The small molecule below binds the protein below.
Small molecule (SMILES): CCCCCCCCC(=O)O[C@H](COC(=O)CCCCCC)COP(=O)(O)O

Sequence of chain 1.B:
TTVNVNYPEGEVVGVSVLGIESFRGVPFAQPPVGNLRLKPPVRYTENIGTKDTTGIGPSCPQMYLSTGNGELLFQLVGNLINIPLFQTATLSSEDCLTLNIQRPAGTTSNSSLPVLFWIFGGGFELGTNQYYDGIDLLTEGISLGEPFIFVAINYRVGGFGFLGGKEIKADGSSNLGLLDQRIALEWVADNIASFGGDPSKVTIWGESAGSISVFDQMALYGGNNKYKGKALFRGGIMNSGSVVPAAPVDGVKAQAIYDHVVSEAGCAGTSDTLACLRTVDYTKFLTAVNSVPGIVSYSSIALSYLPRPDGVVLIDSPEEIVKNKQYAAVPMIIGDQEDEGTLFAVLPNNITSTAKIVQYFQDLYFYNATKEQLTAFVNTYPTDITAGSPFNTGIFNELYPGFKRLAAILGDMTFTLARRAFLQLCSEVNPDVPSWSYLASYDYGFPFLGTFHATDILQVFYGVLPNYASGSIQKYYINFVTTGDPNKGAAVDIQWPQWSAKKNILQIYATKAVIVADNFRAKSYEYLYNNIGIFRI

Sequence of chain 1.A:
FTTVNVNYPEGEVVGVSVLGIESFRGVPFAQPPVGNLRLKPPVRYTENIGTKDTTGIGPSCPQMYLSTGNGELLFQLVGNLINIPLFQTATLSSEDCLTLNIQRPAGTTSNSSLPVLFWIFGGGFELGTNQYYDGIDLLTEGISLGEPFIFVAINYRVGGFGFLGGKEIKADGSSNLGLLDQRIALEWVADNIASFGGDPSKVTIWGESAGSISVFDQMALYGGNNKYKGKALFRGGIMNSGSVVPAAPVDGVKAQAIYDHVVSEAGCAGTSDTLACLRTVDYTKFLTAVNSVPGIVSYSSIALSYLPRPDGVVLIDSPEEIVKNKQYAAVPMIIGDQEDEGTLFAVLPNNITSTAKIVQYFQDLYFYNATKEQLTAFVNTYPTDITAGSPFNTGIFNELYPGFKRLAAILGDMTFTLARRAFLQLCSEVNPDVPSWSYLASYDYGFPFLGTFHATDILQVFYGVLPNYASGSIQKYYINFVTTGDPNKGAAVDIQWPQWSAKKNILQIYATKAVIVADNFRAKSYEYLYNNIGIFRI

Binding-site contacts:
Ligand atom O8 contacts residue ASN475 of chain 1.A at 3.6 Å.
Ligand atom C15 contacts residue LEU473 of chain 1.A at 3.6 Å (hydrophobic).
Ligand atom C13 contacts residue GLN467 of chain 1.A at 3.3 Å.
Ligand atom C12 contacts residue VAL472 of chain 1.A at 4.0 Å (hydrophobic).
Ligand atom C14 contacts residue LEU466 of chain 1.A at 4.2 Å (hydrophobic).
Ligand atom C15 contacts residue VAL472 of chain 1.A at 3.2 Å (hydrophobic).
Ligand atom C17 contacts residue VAL472 of chain 1.A at 3.4 Å (hydrophobic).
Ligand atom C5 contacts residue ASP451 of chain 1.A at 3.3 Å.
Ligand atom C1 contacts residue TYR450 of chain 1.A at 4.3 Å (hydrophobic).
Ligand atom C12 contacts residue GLN467 of chain 1.A at 3.1 Å.
Ligand atom C16 contacts residue VAL472 of chain 1.A at 4.2 Å (hydrophobic).
Ligand atom C19 contacts residue LEU93 of chain 1.B at 3.9 Å (hydrophobic).
Ligand atom C6 contacts residue LEU93 of chain 1.B at 3.9 Å (hydrophobic).
Ligand atom O7 contacts residue ASP451 of chain 1.A at 3.4 Å (salt-bridge).
Ligand atom C13 contacts residue LEU473 of chain 1.A at 3.9 Å (hydrophobic).
Ligand atom C6 contacts residue PHE454 of chain 1.A at 4.0 Å (hydrophobic).
Ligand atom C14 contacts residue ASP451 of chain 1.A at 4.0 Å.
Ligand atom C4 contacts residue ASP451 of chain 1.A at 4.1 Å.
Ligand atom C13 contacts residue ASP451 of chain 1.A at 3.4 Å.
Ligand atom C5 contacts residue PHE454 of chain 1.A at 4.0 Å (hydrophobic).
Ligand atom O8 contacts residue LEU473 of chain 1.A at 2.8 Å (h-bond).
Ligand atom C7 contacts residue PHE454 of chain 1.A at 3.6 Å (hydrophobic).
Ligand atom C10 contacts residue PHE94 of chain 1.B at 4.1 Å (hydrophobic).
Ligand atom C9 contacts residue PHE460 of chain 1.A at 3.9 Å (hydrophobic).
Ligand atom O8 contacts residue GLN467 of chain 1.A at 2.9 Å (h-bond).
Ligand atom O3 contacts residue ALA518 of chain 1.A at 3.4 Å.
Ligand atom C10 contacts residue LEU466 of chain 1.A at 3.8 Å (hydrophobic).
Ligand atom C14 contacts residue LEU473 of chain 1.A at 4.1 Å (hydrophobic).
Ligand atom C13 contacts residue VAL472 of chain 1.A at 3.1 Å (hydrophobic).
Ligand atom O6 contacts residue ASP451 of chain 1.A at 3.6 Å.
Ligand atom C2 contacts residue ASP451 of chain 1.A at 3.4 Å.
Ligand atom O8 contacts residue VAL472 of chain 1.A at 3.6 Å (h-bond).
Ligand atom O6 contacts residue PHE454 of chain 1.A at 4.2 Å.
Ligand atom C4 contacts residue PHE454 of chain 1.A at 4.0 Å (hydrophobic).
Ligand atom C8 contacts residue LEU466 of chain 1.A at 3.9 Å (hydrophobic).
Ligand atom C9 contacts residue LEU466 of chain 1.A at 3.7 Å (hydrophobic).
Ligand atom C12 contacts residue ASP451 of chain 1.A at 3.3 Å.
Ligand atom C14 contacts residue VAL472 of chain 1.A at 3.1 Å (hydrophobic).
Ligand atom C12 contacts residue LEU473 of chain 1.A at 3.9 Å (hydrophobic).
Ligand atom C16 contacts residue LEU466 of chain 1.A at 4.2 Å (hydrophobic).